The small molecule below binds the protein below.
Small molecule (SMILES): O=c1ccn([C@@H]2O[C@H](CO[P](=O)(O)O[C@H]3[C@@H](O)[C@H](n4ccc(=O)[nH]c4=O)O[C@@H]3CO[P](=O)(O)O[C@H]3[C@@H](O)[C@H](n4ccc(=O)[nH]c4=O)O[C@@H]3CO[P](=O)(O)O[C@H]3[C@@H](O)[C@H](n4ccc(=O)[nH]c4=O)O[C@@H]3COP(=O)=O)[C@@H](O)[C@H]2O)c(=O)[nH]1

Sequence of chain 54.A:
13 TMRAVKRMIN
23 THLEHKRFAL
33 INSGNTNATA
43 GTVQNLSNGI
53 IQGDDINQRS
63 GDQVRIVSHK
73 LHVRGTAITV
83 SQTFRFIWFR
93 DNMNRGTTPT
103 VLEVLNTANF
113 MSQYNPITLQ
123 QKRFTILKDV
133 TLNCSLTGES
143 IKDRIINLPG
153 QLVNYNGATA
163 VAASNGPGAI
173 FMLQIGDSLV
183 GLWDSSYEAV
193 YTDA

Binding-site contacts:
Ligand atom C2 contacts residue A2 of chain 54.B at 3.9 Å.
Ligand atom O2 contacts residue A3 of chain 54.B at 3.2 Å.
Ligand atom O2 contacts residue A2 of chain 54.B at 3.7 Å.
Ligand atom O4' contacts residue ARG19 of chain 54.A at 3.9 Å.
Ligand atom C5 contacts residue ARG19 of chain 54.A at 2.9 Å.
Ligand atom C1' contacts residue ARG19 of chain 54.A at 4.3 Å.
Ligand atom O5' contacts residue ARG19 of chain 54.A at 2.1 Å (salt-bridge).
Ligand atom C6 contacts residue ARG19 of chain 54.A at 2.7 Å.
Ligand atom O4 contacts residue A1 of chain 54.B at 3.0 Å (h-bond).
Ligand atom C4 contacts residue A1 of chain 54.B at 3.4 Å.
Ligand atom OP2 contacts residue ALA16 of chain 54.A at 4.1 Å.
Ligand atom N1 contacts residue A3 of chain 54.B at 4.3 Å.
Ligand atom O2 contacts residue A1 of chain 54.B at 2.7 Å (h-bond).
Ligand atom OP1 contacts residue LYS18 of chain 54.A at 3.7 Å.
Ligand atom C3' contacts residue ARG19 of chain 54.A at 3.4 Å.
Ligand atom O4 contacts residue A3 of chain 54.B at 2.8 Å (h-bond).
Ligand atom C2 contacts residue A1 of chain 54.B at 3.1 Å.
Ligand atom P contacts residue ARG15 of chain 54.A at 3.1 Å.
Ligand atom OP2 contacts residue ARG15 of chain 54.A at 2.5 Å.
Ligand atom C2 contacts residue A3 of chain 54.B at 3.5 Å.
Ligand atom C4 contacts residue A3 of chain 54.B at 3.6 Å.
Ligand atom N3 contacts residue A3 of chain 54.B at 2.8 Å (h-bond).
Ligand atom N3 contacts residue A1 of chain 54.B at 2.7 Å (h-bond).
Ligand atom C5' contacts residue ARG19 of chain 54.A at 3.2 Å.
Ligand atom C4' contacts residue ARG15 of chain 54.A at 3.3 Å.
Ligand atom OP2 contacts residue ARG19 of chain 54.A at 2.1 Å (salt-bridge).
Ligand atom O3' contacts residue ARG19 of chain 54.A at 3.6 Å (salt-bridge).
Ligand atom O5' contacts residue ARG15 of chain 54.A at 3.6 Å.
Ligand atom C3' contacts residue ARG15 of chain 54.A at 3.8 Å.
Ligand atom OP1 contacts residue ARG19 of chain 54.A at 4.1 Å.
Ligand atom C2' contacts residue ARG19 of chain 54.A at 3.6 Å.
Ligand atom OP1 contacts residue MET14 of chain 54.A at 3.8 Å.
Ligand atom OP1 contacts residue ARG15 of chain 54.A at 2.5 Å.
Ligand atom P contacts residue ARG19 of chain 54.A at 2.8 Å.
Ligand atom O3' contacts residue ARG15 of chain 54.A at 3.1 Å (salt-bridge).
Ligand atom N3 contacts residue A2 of chain 54.B at 3.7 Å.
Ligand atom C4' contacts residue ARG19 of chain 54.A at 3.7 Å.
Ligand atom N1 contacts residue ARG19 of chain 54.A at 3.9 Å.
Ligand atom C4 contacts residue ARG19 of chain 54.A at 3.9 Å.
Ligand atom C5' contacts residue ARG15 of chain 54.A at 2.5 Å.